Binding-site contacts:
Ligand atom O5' contacts residue ARG112 of chain 2.K at 3.2 Å.
Ligand atom C2' contacts residue CYS11 of chain 2.C at 3.5 Å (hydrophobic).
Ligand atom C5' contacts residue LYS120 of chain 2.K at 3.8 Å.
Ligand atom C4 contacts residue PHE141 of chain 2.C at 3.5 Å (hydrophobic).
Ligand atom C4' contacts residue VAL117 of chain 2.K at 3.7 Å (hydrophobic).
Ligand atom N7 contacts residue PHE141 of chain 2.C at 3.5 Å.
Ligand atom O2 contacts residue TYR188 of chain 2.C at 3.0 Å.
Ligand atom OP2 contacts residue ARG186 of chain 2.C at 3.0 Å (salt-bridge).
Ligand atom N4 contacts residue LYS51 of chain 2.C at 3.4 Å.
Ligand atom C6 contacts residue PHE141 of chain 2.C at 3.4 Å (hydrophobic).
Ligand atom O3' contacts residue LEU118 of chain 2.K at 3.5 Å (h-bond).
Ligand atom C5 contacts residue ASP2 of chain 2.C at 3.7 Å.
Ligand atom OP1 contacts residue ASP113 of chain 2.K at 2.9 Å (salt-bridge).
Ligand atom N6 contacts residue PHE141 of chain 2.C at 3.4 Å.
Ligand atom OP1 contacts residue LYS120 of chain 2.K at 3.0 Å (salt-bridge).
Ligand atom C5' contacts residue ARG82 of chain 2.K at 3.7 Å.
Ligand atom P contacts residue TYR188 of chain 2.C at 3.5 Å.
Ligand atom C4' contacts residue ARG82 of chain 2.K at 3.7 Å.
Ligand atom N1 contacts residue PHE141 of chain 2.C at 3.4 Å.
Ligand atom OP2 contacts residue LYS120 of chain 2.K at 2.9 Å (salt-bridge).
Ligand atom O3' contacts residue ARG82 of chain 2.K at 3.1 Å (salt-bridge).
Ligand atom C6 contacts residue CYS11 of chain 2.C at 3.7 Å (hydrophobic).
Ligand atom OP1 contacts residue ARG82 of chain 2.K at 3.0 Å (salt-bridge).
Ligand atom OP2 contacts residue TYR54 of chain 2.C at 2.7 Å (h-bond).
Ligand atom OP1 contacts residue VAL117 of chain 2.K at 3.6 Å.
Ligand atom C2 contacts residue PHE141 of chain 2.C at 3.5 Å (hydrophobic).
Ligand atom C5' contacts residue ARG112 of chain 2.K at 3.7 Å.
Ligand atom OP1 contacts residue ARG112 of chain 2.K at 2.7 Å (salt-bridge).
Ligand atom C2' contacts residue TYR188 of chain 2.C at 3.1 Å (hydrophobic).
Ligand atom C4' contacts residue ARG80 of chain 2.K at 3.5 Å.
Ligand atom C5 contacts residue PHE141 of chain 2.C at 3.3 Å (hydrophobic).
Ligand atom P contacts residue ARG82 of chain 2.K at 3.7 Å.
Ligand atom O3' contacts residue ARG119 of chain 2.K at 3.7 Å.
Ligand atom C3' contacts residue TYR188 of chain 2.C at 3.2 Å (hydrophobic).
Ligand atom O3' contacts residue TYR188 of chain 2.C at 3.0 Å (h-bond).
Ligand atom OP1 contacts residue ARG119 of chain 2.K at 3.5 Å.
Ligand atom N1 contacts residue CYS11 of chain 2.C at 3.7 Å.
Ligand atom O4' contacts residue ARG80 of chain 2.K at 3.1 Å (salt-bridge).
Ligand atom OP2 contacts residue TYR188 of chain 2.C at 2.7 Å (h-bond).
Ligand atom N3 contacts residue PHE141 of chain 2.C at 3.7 Å.

This protein binds this small molecule.
Small molecule (SMILES): Nc1ccn([C@H]2C[C@H](O[P](=O)(O)OC[C@H]3O[C@@H](n4ccc(N)nc4=O)C[C@@H]3O[P](=O)(O)OC[C@H]3O[C@@H](n4cnc5c(N)ncnc54)C[C@@H]3O[P](=O)(O)OC[C@H]3O[C@@H](n4ccc(N)nc4=O)C[C@@H]3O)[C@@H](CO[P](=O)(O)O[C@H]3C[C@H](n4cnc5c(N)ncnc54)O[C@@H]3CO[P](=O)(O)O[C@H]3C[C@H](n4cnc5c(N)ncnc54)O[C@@H]3CO[P](=O)(O)O[C@H]3C[C@H](n4ccc(N)nc4=O)O[C@@H]3COP(=O)=O)O2)c(=O)n1

Sequence of chain 2.K:
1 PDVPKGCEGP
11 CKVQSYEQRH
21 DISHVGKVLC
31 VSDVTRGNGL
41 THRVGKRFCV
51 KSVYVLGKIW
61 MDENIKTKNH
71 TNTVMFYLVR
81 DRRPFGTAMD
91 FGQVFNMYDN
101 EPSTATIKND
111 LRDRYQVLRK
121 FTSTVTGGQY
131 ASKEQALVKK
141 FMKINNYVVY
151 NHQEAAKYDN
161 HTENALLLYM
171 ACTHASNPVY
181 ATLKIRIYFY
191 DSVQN

Sequence of chain 2.C:
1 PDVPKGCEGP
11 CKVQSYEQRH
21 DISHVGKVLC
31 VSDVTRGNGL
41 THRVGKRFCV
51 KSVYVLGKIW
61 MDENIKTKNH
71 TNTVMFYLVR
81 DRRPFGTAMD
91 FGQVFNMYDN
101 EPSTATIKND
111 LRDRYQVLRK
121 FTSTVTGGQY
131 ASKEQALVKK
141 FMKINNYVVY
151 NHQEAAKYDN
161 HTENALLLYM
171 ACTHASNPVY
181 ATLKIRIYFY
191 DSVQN